Binding-site contacts:
Ligand atom C4 contacts residue THR97 of chain 1.C at 4.5 Å.
Ligand atom O5 contacts residue ARG99 of chain 1.C at 4.4 Å.
Ligand atom O4 contacts residue THR97 of chain 1.C at 3.8 Å.
Ligand atom O1 contacts residue ARG66 of chain 1.B at 3.2 Å (salt-bridge).
Ligand atom C2 contacts residue ARG62 of chain 1.B at 3.7 Å.
Ligand atom C1 contacts residue ARG66 of chain 1.B at 3.6 Å.
Ligand atom C6 contacts residue ARG66 of chain 1.B at 3.6 Å.
Ligand atom C4 contacts residue ARG62 of chain 1.B at 3.6 Å.
Ligand atom C2 contacts residue ARG99 of chain 1.C at 3.8 Å.
Ligand atom O2 contacts residue HIS59 of chain 1.B at 3.0 Å (h-bond).
Ligand atom C2 contacts residue ARG66 of chain 1.B at 4.1 Å.
Ligand atom O3 contacts residue ARG62 of chain 1.B at 4.4 Å.
Ligand atom O2 contacts residue THR97 of chain 1.C at 4.1 Å.
Ligand atom O3 contacts residue ARG99 of chain 1.C at 4.0 Å.
Ligand atom C5 contacts residue ARG66 of chain 1.B at 4.0 Å.
Ligand atom O3 contacts residue THR97 of chain 1.C at 2.3 Å (h-bond).
Ligand atom O5 contacts residue SER63 of chain 1.B at 4.4 Å.
Ligand atom O1 contacts residue HIS59 of chain 1.B at 3.2 Å (h-bond).
Ligand atom C5 contacts residue ARG62 of chain 1.B at 3.4 Å.
Ligand atom O1 contacts residue ARG62 of chain 1.B at 3.7 Å.
Ligand atom C1 contacts residue HIS59 of chain 1.B at 4.2 Å.
Ligand atom C4 contacts residue ARG99 of chain 1.C at 4.4 Å.
Ligand atom O5 contacts residue ARG62 of chain 1.B at 3.5 Å.
Ligand atom O4 contacts residue ARG62 of chain 1.B at 3.4 Å (salt-bridge).
Ligand atom C1 contacts residue SER63 of chain 1.B at 4.1 Å.
Ligand atom O2 contacts residue ARG62 of chain 1.B at 3.2 Å (salt-bridge).
Ligand atom O5 contacts residue ARG66 of chain 1.B at 3.2 Å (salt-bridge).
Ligand atom C3 contacts residue THR97 of chain 1.C at 3.5 Å.
Ligand atom C2 contacts residue HIS59 of chain 1.B at 4.1 Å.
Ligand atom C3 contacts residue ARG99 of chain 1.C at 4.3 Å.
Ligand atom O1 contacts residue SER63 of chain 1.B at 2.7 Å (h-bond).
Ligand atom C1 contacts residue ARG62 of chain 1.B at 3.2 Å.
Ligand atom C3 contacts residue ARG62 of chain 1.B at 3.5 Å.
Ligand atom C2 contacts residue THR97 of chain 1.C at 4.3 Å.

A small-molecule ligand and the protein it binds are described below.
Small molecule (SMILES): OC[C@H]1O[C@@H](O)[C@H](O)[C@@H](O)[C@@H]1O

Sequence of chain 1.B:
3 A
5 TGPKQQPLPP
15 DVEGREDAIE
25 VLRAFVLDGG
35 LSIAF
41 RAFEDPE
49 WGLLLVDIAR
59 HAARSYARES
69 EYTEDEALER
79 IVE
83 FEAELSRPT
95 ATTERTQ

Sequence of chain 1.C:
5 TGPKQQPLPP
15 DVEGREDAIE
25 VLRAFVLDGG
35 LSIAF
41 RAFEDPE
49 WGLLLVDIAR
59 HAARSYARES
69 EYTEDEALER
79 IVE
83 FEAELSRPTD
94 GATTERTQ